This small molecule binds to this protein.
Small molecule (SMILES): CC(=O)N[C@H]1[C@H](O[C@H]2[C@H](O)[C@@H](NC(C)=O)CO[C@@H]2CO)O[C@H](CO)[C@@H](O)[C@@H]1O

Sequence of chain 1.D:
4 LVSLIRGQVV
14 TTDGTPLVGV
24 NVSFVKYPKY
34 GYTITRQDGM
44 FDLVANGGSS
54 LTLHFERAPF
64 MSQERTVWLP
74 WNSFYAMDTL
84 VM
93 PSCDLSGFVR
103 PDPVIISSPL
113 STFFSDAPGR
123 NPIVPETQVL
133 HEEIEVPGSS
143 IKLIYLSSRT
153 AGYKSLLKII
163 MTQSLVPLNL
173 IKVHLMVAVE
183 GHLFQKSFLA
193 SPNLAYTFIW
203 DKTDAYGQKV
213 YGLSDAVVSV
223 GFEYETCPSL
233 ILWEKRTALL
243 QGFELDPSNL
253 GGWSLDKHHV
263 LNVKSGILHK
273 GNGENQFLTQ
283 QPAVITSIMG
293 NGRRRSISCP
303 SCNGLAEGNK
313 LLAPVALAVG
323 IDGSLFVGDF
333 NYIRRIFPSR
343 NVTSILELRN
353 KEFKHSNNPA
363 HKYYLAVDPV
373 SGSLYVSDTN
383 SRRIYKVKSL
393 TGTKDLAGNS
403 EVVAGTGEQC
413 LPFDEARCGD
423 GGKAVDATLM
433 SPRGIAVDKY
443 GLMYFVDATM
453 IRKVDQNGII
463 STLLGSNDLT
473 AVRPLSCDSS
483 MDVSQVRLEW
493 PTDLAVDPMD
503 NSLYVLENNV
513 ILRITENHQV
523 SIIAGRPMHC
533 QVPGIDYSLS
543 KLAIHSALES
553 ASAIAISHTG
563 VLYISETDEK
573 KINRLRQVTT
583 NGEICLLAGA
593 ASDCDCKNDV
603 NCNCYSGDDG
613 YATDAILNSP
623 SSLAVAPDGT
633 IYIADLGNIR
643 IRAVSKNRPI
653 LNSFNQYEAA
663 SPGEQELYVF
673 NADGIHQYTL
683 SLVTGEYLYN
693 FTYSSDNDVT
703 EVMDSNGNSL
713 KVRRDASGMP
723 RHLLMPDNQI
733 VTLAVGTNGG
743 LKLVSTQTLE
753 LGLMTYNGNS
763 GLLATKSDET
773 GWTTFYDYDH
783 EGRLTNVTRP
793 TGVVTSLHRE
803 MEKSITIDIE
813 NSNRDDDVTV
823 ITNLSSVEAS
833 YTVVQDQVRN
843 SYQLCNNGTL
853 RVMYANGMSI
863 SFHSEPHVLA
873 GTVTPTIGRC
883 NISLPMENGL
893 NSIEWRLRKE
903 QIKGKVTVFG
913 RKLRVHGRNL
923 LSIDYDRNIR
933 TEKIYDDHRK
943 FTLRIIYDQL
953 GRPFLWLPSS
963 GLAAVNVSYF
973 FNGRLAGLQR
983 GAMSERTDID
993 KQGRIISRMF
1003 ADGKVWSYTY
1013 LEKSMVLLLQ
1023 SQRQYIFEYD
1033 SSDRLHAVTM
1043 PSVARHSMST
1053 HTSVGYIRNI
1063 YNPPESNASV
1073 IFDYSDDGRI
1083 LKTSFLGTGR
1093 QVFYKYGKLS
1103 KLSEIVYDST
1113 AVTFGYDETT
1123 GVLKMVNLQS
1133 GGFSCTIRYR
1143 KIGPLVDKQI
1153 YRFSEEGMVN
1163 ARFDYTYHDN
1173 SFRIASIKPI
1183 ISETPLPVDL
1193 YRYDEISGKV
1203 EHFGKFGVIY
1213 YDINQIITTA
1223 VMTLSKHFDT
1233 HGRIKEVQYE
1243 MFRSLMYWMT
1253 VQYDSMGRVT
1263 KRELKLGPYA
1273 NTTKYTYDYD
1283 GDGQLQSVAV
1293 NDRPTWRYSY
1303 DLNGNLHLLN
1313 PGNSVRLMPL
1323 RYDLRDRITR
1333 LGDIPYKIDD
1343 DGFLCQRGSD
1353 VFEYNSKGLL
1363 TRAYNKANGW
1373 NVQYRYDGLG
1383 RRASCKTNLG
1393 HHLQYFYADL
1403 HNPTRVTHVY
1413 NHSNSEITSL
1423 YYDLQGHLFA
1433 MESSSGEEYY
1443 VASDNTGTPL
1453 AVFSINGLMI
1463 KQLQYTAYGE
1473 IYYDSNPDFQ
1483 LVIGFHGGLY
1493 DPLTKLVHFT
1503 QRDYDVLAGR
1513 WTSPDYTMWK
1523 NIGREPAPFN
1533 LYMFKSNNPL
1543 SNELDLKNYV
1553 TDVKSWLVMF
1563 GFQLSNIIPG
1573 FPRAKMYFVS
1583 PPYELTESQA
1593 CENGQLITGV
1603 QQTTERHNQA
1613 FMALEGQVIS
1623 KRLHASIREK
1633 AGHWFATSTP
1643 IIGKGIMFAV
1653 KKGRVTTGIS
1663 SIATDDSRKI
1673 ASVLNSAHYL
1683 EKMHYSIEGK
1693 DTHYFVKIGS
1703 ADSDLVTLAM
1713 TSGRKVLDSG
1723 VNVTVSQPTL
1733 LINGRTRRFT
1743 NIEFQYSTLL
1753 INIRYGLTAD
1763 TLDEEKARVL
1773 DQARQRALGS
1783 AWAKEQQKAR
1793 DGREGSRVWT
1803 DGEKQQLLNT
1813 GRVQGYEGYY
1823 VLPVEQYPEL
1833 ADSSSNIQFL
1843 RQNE

Binding-site contacts:
Ligand atom N2 contacts residue HIS865 of chain 1.D at 4.0 Å.
Ligand atom C8 contacts residue THR851 of chain 1.D at 3.5 Å.
Ligand atom C1 contacts residue CYS847 of chain 1.D at 4.5 Å (hydrophobic).
Ligand atom O5 contacts residue CYS847 of chain 1.D at 4.5 Å.
Ligand atom N2 contacts residue THR851 of chain 1.D at 3.1 Å (h-bond).
Ligand atom O5 contacts residue ASN849 of chain 1.D at 2.3 Å (h-bond).
Ligand atom C8 contacts residue GLU830 of chain 1.D at 3.7 Å.
Ligand atom O3 contacts residue ARG853 of chain 1.D at 3.2 Å (salt-bridge).
Ligand atom C7 contacts residue ARG853 of chain 1.D at 3.8 Å.
Ligand atom C1 contacts residue THR851 of chain 1.D at 4.0 Å.
Ligand atom C8 contacts residue ARG853 of chain 1.D at 4.5 Å.
Ligand atom O6 contacts residue GLU830 of chain 1.D at 3.8 Å.
Ligand atom C5 contacts residue ASN849 of chain 1.D at 3.6 Å.
Ligand atom O6 contacts residue CYS847 of chain 1.D at 3.8 Å.
Ligand atom O7 contacts residue GLU830 of chain 1.D at 4.4 Å.
Ligand atom C2 contacts residue THR851 of chain 1.D at 4.1 Å.
Ligand atom C4 contacts residue ASN849 of chain 1.D at 4.2 Å.
Ligand atom C2 contacts residue ASN849 of chain 1.D at 2.5 Å.
Ligand atom O7 contacts residue ASN849 of chain 1.D at 4.3 Å.
Ligand atom C8 contacts residue GLN845 of chain 1.D at 3.8 Å.
Ligand atom C3 contacts residue ASN849 of chain 1.D at 3.8 Å.
Ligand atom O7 contacts residue GLN845 of chain 1.D at 3.6 Å (h-bond).
Ligand atom C7 contacts residue GLN845 of chain 1.D at 4.0 Å.
Ligand atom C5 contacts residue CYS847 of chain 1.D at 4.2 Å (hydrophobic).
Ligand atom C7 contacts residue ASN849 of chain 1.D at 3.4 Å.
Ligand atom C2 contacts residue ARG853 of chain 1.D at 3.9 Å.
Ligand atom C1 contacts residue ASN849 of chain 1.D at 1.4 Å.
Ligand atom O7 contacts residue ARG853 of chain 1.D at 3.6 Å (salt-bridge).
Ligand atom C8 contacts residue ASN849 of chain 1.D at 3.5 Å.
Ligand atom C7 contacts residue THR851 of chain 1.D at 3.7 Å.
Ligand atom C3 contacts residue ARG853 of chain 1.D at 4.1 Å.
Ligand atom N2 contacts residue ASN849 of chain 1.D at 2.9 Å (h-bond).
Ligand atom C7 contacts residue HIS865 of chain 1.D at 4.3 Å.
Ligand atom N2 contacts residue ARG853 of chain 1.D at 4.2 Å.